A protein and the small-molecule ligand that binds it are described below.
Small molecule (SMILES): Nc1ncnc2c1ncn2[C@@H]1O[C@H](CO)[C@@H](O)[C@H]1O

Sequence of chain 1.A:
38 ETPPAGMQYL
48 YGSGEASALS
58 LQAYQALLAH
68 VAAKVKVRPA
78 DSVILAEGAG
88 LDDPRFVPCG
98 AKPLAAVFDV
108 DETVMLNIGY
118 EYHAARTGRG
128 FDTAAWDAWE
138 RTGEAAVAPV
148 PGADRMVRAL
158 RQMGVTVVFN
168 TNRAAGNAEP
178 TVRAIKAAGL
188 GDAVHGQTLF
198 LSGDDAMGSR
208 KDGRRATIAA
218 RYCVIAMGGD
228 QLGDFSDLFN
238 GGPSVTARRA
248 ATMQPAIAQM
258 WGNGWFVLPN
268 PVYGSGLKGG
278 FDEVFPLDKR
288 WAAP

Binding-site contacts:
Ligand atom N3 contacts residue GLY127 of chain 1.A at 3.1 Å (h-bond).
Ligand atom N6 contacts residue TYR270 of chain 1.A at 3.9 Å.
Ligand atom C2 contacts residue GLY127 of chain 1.A at 3.2 Å.
Ligand atom C5' contacts residue GLY127 of chain 1.A at 3.7 Å.
Ligand atom O5' contacts residue PHE128 of chain 1.A at 3.4 Å.
Ligand atom C4 contacts residue GLY127 of chain 1.A at 3.4 Å.
Ligand atom C8 contacts residue TRP133 of chain 1.A at 3.8 Å (hydrophobic).
Ligand atom C8 contacts residue GLU118 of chain 1.A at 3.3 Å.
Ligand atom C4 contacts residue TYR270 of chain 1.A at 3.8 Å (hydrophobic).
Ligand atom C5 contacts residue GLY127 of chain 1.A at 3.9 Å.
Ligand atom C6 contacts residue GLY127 of chain 1.A at 4.0 Å.
Ligand atom C5 contacts residue TYR117 of chain 1.A at 3.9 Å (hydrophobic).
Ligand atom N7 contacts residue GLU118 of chain 1.A at 2.6 Å (salt-bridge).
Ligand atom O4' contacts residue TRP133 of chain 1.A at 3.6 Å.
Ligand atom N9 contacts residue TYR270 of chain 1.A at 4.0 Å.
Ligand atom C5 contacts residue TYR270 of chain 1.A at 3.5 Å (hydrophobic).
Ligand atom N1 contacts residue GLY127 of chain 1.A at 3.6 Å.
Ligand atom C5 contacts residue GLU118 of chain 1.A at 3.9 Å.
Ligand atom O5' contacts residue GLY127 of chain 1.A at 3.5 Å (h-bond).
Ligand atom C6 contacts residue TYR270 of chain 1.A at 3.5 Å (hydrophobic).
Ligand atom O2' contacts residue TYR270 of chain 1.A at 3.6 Å.
Ligand atom N7 contacts residue TYR270 of chain 1.A at 3.4 Å.
Ligand atom C2 contacts residue PHE128 of chain 1.A at 3.8 Å (hydrophobic).
Ligand atom O3' contacts residue TRP133 of chain 1.A at 4.0 Å.
Ligand atom N6 contacts residue MET44 of chain 1.A at 4.1 Å.
Ligand atom N1 contacts residue TYR270 of chain 1.A at 3.8 Å.
Ligand atom C5' contacts residue PHE128 of chain 1.A at 3.8 Å (hydrophobic).
Ligand atom C4' contacts residue TRP133 of chain 1.A at 3.7 Å (hydrophobic).
Ligand atom N6 contacts residue GLU118 of chain 1.A at 3.0 Å (salt-bridge).
Ligand atom N6 contacts residue VAL269 of chain 1.A at 4.1 Å.
Ligand atom O4' contacts residue GLY127 of chain 1.A at 3.8 Å.
Ligand atom C8 contacts residue TYR270 of chain 1.A at 3.8 Å (hydrophobic).
Ligand atom N6 contacts residue ALA121 of chain 1.A at 4.0 Å.
Ligand atom C8 contacts residue TYR117 of chain 1.A at 3.7 Å (hydrophobic).
Ligand atom C6 contacts residue GLU118 of chain 1.A at 3.9 Å.
Ligand atom C1' contacts residue TRP133 of chain 1.A at 3.9 Å (hydrophobic).
Ligand atom N7 contacts residue TYR117 of chain 1.A at 3.6 Å.
Ligand atom C2 contacts residue TYR270 of chain 1.A at 4.1 Å (hydrophobic).
Ligand atom N9 contacts residue GLY127 of chain 1.A at 4.1 Å.
Ligand atom N9 contacts residue TYR117 of chain 1.A at 4.0 Å.